Binding-site contacts:
Ligand atom O4 contacts residue ARG89 of chain 1.C at 3.0 Å (salt-bridge).
Ligand atom C6 contacts residue ALA45 of chain 1.C at 3.7 Å (hydrophobic).
Ligand atom C20 contacts residue LEU220 of chain 1.C at 3.8 Å (hydrophobic).
Ligand atom C6 contacts residue LEU41 of chain 1.C at 3.4 Å (hydrophobic).
Ligand atom O20 contacts residue LEU220 of chain 1.C at 3.5 Å.
Ligand atom C14 contacts residue HIS219 of chain 1.C at 3.8 Å.
Ligand atom C24 contacts residue VAL228 of chain 1.C at 2.8 Å (hydrophobic).
Ligand atom C21 contacts residue ALA45 of chain 1.C at 3.4 Å (hydrophobic).
Ligand atom C13 contacts residue MET116 of chain 1.C at 3.5 Å (hydrophobic).
Ligand atom C15 contacts residue LEU220 of chain 1.C at 3.9 Å (hydrophobic).
Ligand atom C10 contacts residue LEU123 of chain 1.C at 3.7 Å (hydrophobic).
Ligand atom C3 contacts residue LEU82 of chain 1.C at 3.9 Å (hydrophobic).
Ligand atom C15 contacts residue GLY216 of chain 1.C at 3.9 Å.
Ligand atom C18 contacts residue LEU41 of chain 1.C at 3.9 Å (hydrophobic).
Ligand atom C22 contacts residue LEU79 of chain 1.C at 4.0 Å (hydrophobic).
Ligand atom C22 contacts residue ALA45 of chain 1.C at 3.5 Å (hydrophobic).
Ligand atom C5 contacts residue ALA45 of chain 1.C at 3.9 Å (hydrophobic).
Ligand atom C24 contacts residue ASP46 of chain 1.C at 3.9 Å.
Ligand atom N24 contacts residue VAL228 of chain 1.C at 3.2 Å (h-bond).
Ligand atom N24 contacts residue ASP46 of chain 1.C at 2.6 Å (salt-bridge).
Ligand atom C23 contacts residue ASP46 of chain 1.C at 4.0 Å.
Ligand atom C26 contacts residue VAL228 of chain 1.C at 3.9 Å (hydrophobic).
Ligand atom C19 contacts residue THR42 of chain 1.C at 3.8 Å.
Ligand atom C12 contacts residue MET116 of chain 1.C at 3.5 Å (hydrophobic).
Ligand atom O4 contacts residue GLU48 of chain 1.C at 2.5 Å (salt-bridge).
Ligand atom C5 contacts residue LEU44 of chain 1.C at 4.0 Å (hydrophobic).
Ligand atom C12 contacts residue LEU41 of chain 1.C at 4.0 Å (hydrophobic).
Ligand atom C21 contacts residue TRP78 of chain 1.C at 3.9 Å (hydrophobic).
Ligand atom C9 contacts residue PHE99 of chain 1.C at 3.8 Å (hydrophobic).
Ligand atom C4 contacts residue GLU48 of chain 1.C at 3.7 Å.
Ligand atom C25 contacts residue ASP46 of chain 1.C at 3.3 Å.
Ligand atom C13 contacts residue MET38 of chain 1.C at 3.8 Å (hydrophobic).
Ligand atom C25 contacts residue VAL228 of chain 1.C at 2.5 Å (hydrophobic).
Ligand atom C5 contacts residue LEU41 of chain 1.C at 3.9 Å (hydrophobic).
Ligand atom C25 contacts residue ASN227 of chain 1.C at 3.3 Å.
Ligand atom C26 contacts residue ASP46 of chain 1.C at 2.7 Å.
Ligand atom C19 contacts residue LEU220 of chain 1.C at 3.8 Å (hydrophobic).
Ligand atom C23 contacts residue THR42 of chain 1.C at 3.6 Å.
Ligand atom C19 contacts residue MET38 of chain 1.C at 3.8 Å (hydrophobic).
Ligand atom C4 contacts residue ARG89 of chain 1.C at 3.9 Å.

This small molecule binds to this protein.
Small molecule (SMILES): CC/C(=C(\c1ccc(O)cc1)c1ccc(OCCN(C)C)cc1)c1ccccc1

Sequence of chain 1.C:
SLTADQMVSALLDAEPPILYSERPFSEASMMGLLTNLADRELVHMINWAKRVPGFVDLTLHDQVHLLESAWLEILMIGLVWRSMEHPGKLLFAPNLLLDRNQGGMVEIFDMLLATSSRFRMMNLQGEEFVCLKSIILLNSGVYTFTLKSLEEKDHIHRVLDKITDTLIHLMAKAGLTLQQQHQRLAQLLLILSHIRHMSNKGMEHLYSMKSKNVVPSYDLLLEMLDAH